Sequence of chain 22.C:
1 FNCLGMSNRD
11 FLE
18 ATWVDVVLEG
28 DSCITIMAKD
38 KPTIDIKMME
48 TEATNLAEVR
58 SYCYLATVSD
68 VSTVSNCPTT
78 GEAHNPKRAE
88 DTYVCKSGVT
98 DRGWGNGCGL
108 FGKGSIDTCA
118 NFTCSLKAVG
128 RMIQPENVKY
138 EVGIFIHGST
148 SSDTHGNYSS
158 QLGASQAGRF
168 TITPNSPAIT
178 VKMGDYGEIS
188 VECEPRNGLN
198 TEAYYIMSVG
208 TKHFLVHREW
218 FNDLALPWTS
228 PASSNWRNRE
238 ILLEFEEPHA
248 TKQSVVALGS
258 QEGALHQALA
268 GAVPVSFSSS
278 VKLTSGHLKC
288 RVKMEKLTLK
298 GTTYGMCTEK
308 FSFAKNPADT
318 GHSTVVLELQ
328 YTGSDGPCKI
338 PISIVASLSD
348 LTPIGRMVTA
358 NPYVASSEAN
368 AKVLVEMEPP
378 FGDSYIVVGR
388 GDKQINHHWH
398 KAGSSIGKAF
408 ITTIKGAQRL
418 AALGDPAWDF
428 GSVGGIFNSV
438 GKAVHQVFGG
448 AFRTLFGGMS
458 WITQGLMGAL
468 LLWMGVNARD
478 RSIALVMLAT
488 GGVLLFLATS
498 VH

Binding-site contacts:
Ligand atom O6 contacts residue THR120 of chain 22.C at 3.1 Å (h-bond).
Ligand atom O7 contacts residue ASN118 of chain 22.C at 4.5 Å.
Ligand atom O5 contacts residue ASN118 of chain 22.C at 2.4 Å (h-bond).
Ligand atom O6 contacts residue THR89 of chain 22.C at 3.5 Å.
Ligand atom C2 contacts residue ASN118 of chain 22.C at 2.4 Å.
Ligand atom C6 contacts residue PHE119 of chain 22.C at 4.1 Å (hydrophobic).
Ligand atom O5 contacts residue THR89 of chain 22.C at 3.8 Å.
Ligand atom N2 contacts residue ASN118 of chain 22.C at 2.9 Å (h-bond).
Ligand atom O7 contacts residue TYR90 of chain 22.C at 3.7 Å.
Ligand atom C1 contacts residue ASN118 of chain 22.C at 1.4 Å.
Ligand atom C3 contacts residue ASN118 of chain 22.C at 3.8 Å.
Ligand atom C8 contacts residue ASN118 of chain 22.C at 3.9 Å.
Ligand atom O6 contacts residue ASN118 of chain 22.C at 4.1 Å.
Ligand atom C5 contacts residue ASN118 of chain 22.C at 3.7 Å.
Ligand atom C5 contacts residue THR120 of chain 22.C at 4.0 Å.
Ligand atom C7 contacts residue ASN118 of chain 22.C at 3.6 Å.
Ligand atom C1 contacts residue THR89 of chain 22.C at 3.9 Å.
Ligand atom O5 contacts residue PHE119 of chain 22.C at 4.2 Å.
Ligand atom O5 contacts residue THR120 of chain 22.C at 3.4 Å (h-bond).
Ligand atom C1 contacts residue SER66 of chain 22.C at 4.2 Å.
Ligand atom O6 contacts residue PHE119 of chain 22.C at 2.8 Å (h-bond).
Ligand atom C6 contacts residue THR120 of chain 22.C at 3.4 Å.
Ligand atom C6 contacts residue THR89 of chain 22.C at 4.2 Å.
Ligand atom C7 contacts residue TYR90 of chain 22.C at 3.8 Å (hydrophobic).
Ligand atom C4 contacts residue ASN118 of chain 22.C at 4.2 Å.
Ligand atom C2 contacts residue SER66 of chain 22.C at 4.4 Å.
Ligand atom N2 contacts residue TYR90 of chain 22.C at 4.5 Å.
Ligand atom C8 contacts residue TYR90 of chain 22.C at 3.9 Å (hydrophobic).
Ligand atom C5 contacts residue THR89 of chain 22.C at 4.1 Å.

The small molecule below binds the protein below.
Small molecule (SMILES): CC(=O)N[C@@H]1[C@@H](O)[C@H](O)[C@@H](CO)O[C@H]1O